A small-molecule ligand and the protein it binds are described below.
Small molecule (SMILES): CN[C@@H]1[C@H](O)[C@H](NC)[C@H]2O[C@@]3(O)C(=O)C[C@@H](C)O[C@H]3O[C@@H]2[C@H]1O

Sequence of chain 1.LA:
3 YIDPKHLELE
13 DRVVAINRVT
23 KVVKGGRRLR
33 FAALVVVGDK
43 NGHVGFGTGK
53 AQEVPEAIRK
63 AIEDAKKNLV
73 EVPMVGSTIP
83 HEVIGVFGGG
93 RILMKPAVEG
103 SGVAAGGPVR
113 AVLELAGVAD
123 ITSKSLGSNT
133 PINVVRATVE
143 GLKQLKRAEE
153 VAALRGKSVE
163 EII

Binding-site contacts:
Ligand atom C3 contacts residue LYS26 of chain 1.LA at 3.8 Å.
Ligand atom C2M contacts residue LYS26 of chain 1.LA at 4.2 Å.
Ligand atom O4 contacts residue VAL25 of chain 1.LA at 4.2 Å.
Ligand atom O1B contacts residue LYS26 of chain 1.LA at 4.3 Å.
Ligand atom C3 contacts residue GLY27 of chain 1.LA at 3.5 Å.
Ligand atom C2 contacts residue GLY27 of chain 1.LA at 4.2 Å.
Ligand atom C2M contacts residue GLY27 of chain 1.LA at 3.8 Å.